Sequence of chain 1.D:
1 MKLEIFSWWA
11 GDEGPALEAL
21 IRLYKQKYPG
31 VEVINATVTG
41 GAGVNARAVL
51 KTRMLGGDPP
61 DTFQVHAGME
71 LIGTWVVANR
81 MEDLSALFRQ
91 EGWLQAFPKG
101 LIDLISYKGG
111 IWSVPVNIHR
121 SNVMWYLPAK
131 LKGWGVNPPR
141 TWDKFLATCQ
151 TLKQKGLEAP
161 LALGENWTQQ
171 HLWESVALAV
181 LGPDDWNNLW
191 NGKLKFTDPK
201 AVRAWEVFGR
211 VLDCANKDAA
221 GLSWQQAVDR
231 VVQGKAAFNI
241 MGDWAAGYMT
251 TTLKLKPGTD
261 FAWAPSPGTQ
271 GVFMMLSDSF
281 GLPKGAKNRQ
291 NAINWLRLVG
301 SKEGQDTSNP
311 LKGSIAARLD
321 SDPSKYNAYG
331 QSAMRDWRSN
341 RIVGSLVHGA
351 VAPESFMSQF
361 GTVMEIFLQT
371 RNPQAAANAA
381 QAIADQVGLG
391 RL

A small-molecule ligand and the protein it binds are described below.
Small molecule (SMILES): OC[C@H]1O[C@@H](O)[C@H](O)[C@@H](O)[C@H]1O

Binding-site contacts:
Ligand atom C3 contacts residue LYS312 of chain 1.D at 3.6 Å.
Ligand atom C6 contacts residue TRP224 of chain 1.D at 3.6 Å (hydrophobic).
Ligand atom C2 contacts residue TRP8 of chain 1.D at 3.7 Å (hydrophobic).
Ligand atom O6 contacts residue ALA42 of chain 1.D at 2.9 Å (h-bond).
Ligand atom O5 contacts residue TRP8 of chain 1.D at 3.3 Å (h-bond).
Ligand atom O1 contacts residue HIS66 of chain 1.D at 2.9 Å (h-bond).
Ligand atom O6 contacts residue GLY41 of chain 1.D at 3.5 Å.
Ligand atom C3 contacts residue TRP244 of chain 1.D at 3.9 Å (hydrophobic).
Ligand atom C4 contacts residue GLU13 of chain 1.D at 3.3 Å.
Ligand atom O3 contacts residue TRP9 of chain 1.D at 3.0 Å (h-bond).
Ligand atom O1 contacts residue ALA42 of chain 1.D at 3.5 Å.
Ligand atom O6 contacts residue GLU13 of chain 1.D at 2.7 Å (salt-bridge).
Ligand atom C2 contacts residue GLN64 of chain 1.D at 3.9 Å.
Ligand atom O3 contacts residue LYS312 of chain 1.D at 2.8 Å (salt-bridge).
Ligand atom O6 contacts residue TRP8 of chain 1.D at 3.4 Å (h-bond).
Ligand atom O5 contacts residue ALA42 of chain 1.D at 3.3 Å.
Ligand atom C5 contacts residue TRP244 of chain 1.D at 3.7 Å (hydrophobic).
Ligand atom C2 contacts residue HIS66 of chain 1.D at 3.6 Å.
Ligand atom O3 contacts residue GLN64 of chain 1.D at 3.8 Å.
Ligand atom C3 contacts residue ASP278 of chain 1.D at 3.6 Å.
Ligand atom O6 contacts residue TRP224 of chain 1.D at 3.7 Å.
Ligand atom O4 contacts residue TRP9 of chain 1.D at 3.1 Å (h-bond).
Ligand atom C1 contacts residue HIS348 of chain 1.D at 3.3 Å.
Ligand atom O3 contacts residue HIS119 of chain 1.D at 3.8 Å.
Ligand atom C1 contacts residue HIS66 of chain 1.D at 3.7 Å.
Ligand atom O3 contacts residue ASP278 of chain 1.D at 2.6 Å (salt-bridge).
Ligand atom O1 contacts residue HIS348 of chain 1.D at 2.8 Å (h-bond).
Ligand atom O2 contacts residue ASP278 of chain 1.D at 2.6 Å (salt-bridge).
Ligand atom C4 contacts residue LYS312 of chain 1.D at 3.7 Å.
Ligand atom O2 contacts residue HIS66 of chain 1.D at 2.8 Å (h-bond).
Ligand atom C6 contacts residue TRP244 of chain 1.D at 3.7 Å (hydrophobic).
Ligand atom O4 contacts residue TRP8 of chain 1.D at 3.0 Å (h-bond).
Ligand atom O1 contacts residue TRP8 of chain 1.D at 3.4 Å.
Ligand atom C1 contacts residue TRP8 of chain 1.D at 3.9 Å (hydrophobic).
Ligand atom O2 contacts residue LEU276 of chain 1.D at 3.2 Å.
Ligand atom C4 contacts residue TRP8 of chain 1.D at 3.9 Å (hydrophobic).
Ligand atom C6 contacts residue ALA42 of chain 1.D at 3.7 Å (hydrophobic).
Ligand atom C6 contacts residue GLU13 of chain 1.D at 3.4 Å.
Ligand atom O4 contacts residue GLU13 of chain 1.D at 2.8 Å (salt-bridge).
Ligand atom C2 contacts residue ASP278 of chain 1.D at 3.5 Å.